Sequence of chain 1.C:
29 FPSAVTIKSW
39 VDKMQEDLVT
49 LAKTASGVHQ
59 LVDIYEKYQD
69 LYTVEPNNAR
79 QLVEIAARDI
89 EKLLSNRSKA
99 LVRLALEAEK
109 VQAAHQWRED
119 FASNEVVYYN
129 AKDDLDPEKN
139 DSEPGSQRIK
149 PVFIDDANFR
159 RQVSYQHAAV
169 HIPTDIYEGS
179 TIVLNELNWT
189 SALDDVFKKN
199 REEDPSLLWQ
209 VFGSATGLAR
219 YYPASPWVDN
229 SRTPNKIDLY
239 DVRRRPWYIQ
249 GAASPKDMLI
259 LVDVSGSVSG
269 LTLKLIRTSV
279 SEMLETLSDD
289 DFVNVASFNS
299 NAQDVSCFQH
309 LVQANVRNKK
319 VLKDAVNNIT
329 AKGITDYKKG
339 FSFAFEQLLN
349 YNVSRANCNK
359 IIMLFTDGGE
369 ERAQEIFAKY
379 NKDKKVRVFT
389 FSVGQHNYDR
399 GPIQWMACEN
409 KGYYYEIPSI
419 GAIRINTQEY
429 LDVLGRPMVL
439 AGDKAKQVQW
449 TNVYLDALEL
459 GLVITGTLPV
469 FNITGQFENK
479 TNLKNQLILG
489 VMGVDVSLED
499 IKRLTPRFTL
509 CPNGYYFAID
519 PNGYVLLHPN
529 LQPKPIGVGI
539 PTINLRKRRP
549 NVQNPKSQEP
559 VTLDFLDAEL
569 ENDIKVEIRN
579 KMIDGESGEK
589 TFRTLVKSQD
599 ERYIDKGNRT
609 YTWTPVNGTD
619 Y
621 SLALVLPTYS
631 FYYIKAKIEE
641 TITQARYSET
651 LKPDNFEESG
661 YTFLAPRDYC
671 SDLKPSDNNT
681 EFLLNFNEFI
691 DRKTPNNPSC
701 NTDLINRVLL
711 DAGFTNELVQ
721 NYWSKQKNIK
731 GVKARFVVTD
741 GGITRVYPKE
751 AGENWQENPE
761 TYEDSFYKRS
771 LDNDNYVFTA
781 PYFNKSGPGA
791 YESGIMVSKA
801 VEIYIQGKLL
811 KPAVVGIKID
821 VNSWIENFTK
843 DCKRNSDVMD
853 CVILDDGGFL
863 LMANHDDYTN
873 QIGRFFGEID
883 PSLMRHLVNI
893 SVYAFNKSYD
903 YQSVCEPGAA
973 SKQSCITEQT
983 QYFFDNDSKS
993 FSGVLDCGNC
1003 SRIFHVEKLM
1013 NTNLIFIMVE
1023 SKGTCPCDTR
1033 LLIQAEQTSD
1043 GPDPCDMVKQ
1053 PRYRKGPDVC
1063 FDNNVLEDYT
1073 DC

Binding-site contacts:
Ligand atom C1 contacts residue GLY1000 of chain 1.C at 4.3 Å.
Ligand atom N2 contacts residue GLY1000 of chain 1.C at 4.1 Å.
Ligand atom C3 contacts residue ASN1001 of chain 1.C at 3.9 Å.
Ligand atom O7 contacts residue ASN1001 of chain 1.C at 3.9 Å.
Ligand atom C2 contacts residue ASN1001 of chain 1.C at 2.5 Å.
Ligand atom N2 contacts residue ASN1001 of chain 1.C at 2.4 Å (h-bond).
Ligand atom C1 contacts residue ASN1001 of chain 1.C at 1.4 Å.
Ligand atom C8 contacts residue ASN1001 of chain 1.C at 3.4 Å.
Ligand atom C5 contacts residue ASN1001 of chain 1.C at 3.6 Å.
Ligand atom O5 contacts residue ASN1001 of chain 1.C at 2.3 Å (h-bond).
Ligand atom C7 contacts residue ASN1001 of chain 1.C at 3.0 Å.
Ligand atom C4 contacts residue ASN1001 of chain 1.C at 4.2 Å.

This protein binds this small molecule.
Small molecule (SMILES): CC(=O)N[C@@H]1[C@@H](O)[C@H](O)[C@@H](CO)O[C@H]1O